Binding-site contacts:
Ligand atom C1 contacts residue ASN91 of chain 1.J at 1.4 Å.
Ligand atom O5 contacts residue ASN91 of chain 1.J at 2.3 Å (h-bond).
Ligand atom N2 contacts residue ASN91 of chain 1.J at 2.9 Å (h-bond).
Ligand atom C3 contacts residue ASN91 of chain 1.J at 3.8 Å.
Ligand atom C2 contacts residue ASN91 of chain 1.J at 2.5 Å.
Ligand atom C7 contacts residue GLY90 of chain 1.J at 4.3 Å.
Ligand atom O7 contacts residue ASN91 of chain 1.J at 3.8 Å.
Ligand atom C5 contacts residue ASN91 of chain 1.J at 3.7 Å.
Ligand atom C8 contacts residue GLY90 of chain 1.J at 3.7 Å.
Ligand atom C7 contacts residue ASN91 of chain 1.J at 3.5 Å.
Ligand atom C4 contacts residue ASN91 of chain 1.J at 4.2 Å.

Sequence of chain 1.J:
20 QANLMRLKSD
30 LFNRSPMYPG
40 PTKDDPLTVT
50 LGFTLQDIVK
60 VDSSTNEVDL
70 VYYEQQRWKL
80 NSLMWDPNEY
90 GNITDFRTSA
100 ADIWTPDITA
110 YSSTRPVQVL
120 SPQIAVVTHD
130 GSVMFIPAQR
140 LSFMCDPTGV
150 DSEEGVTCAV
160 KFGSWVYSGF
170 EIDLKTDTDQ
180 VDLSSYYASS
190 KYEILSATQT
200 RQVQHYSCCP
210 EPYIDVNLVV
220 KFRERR

The small molecule below binds the protein below.
Small molecule (SMILES): CC(=O)N[C@@H]1[C@@H](O)[C@H](O)[C@@H](CO)O[C@H]1O